A small-molecule ligand and the protein it binds are described below.
Small molecule (SMILES): CC(=O)N[C@@H]1[C@@H](O)[C@H](O)[C@@H](CO)O[C@H]1O

Sequence of chain 1.B:
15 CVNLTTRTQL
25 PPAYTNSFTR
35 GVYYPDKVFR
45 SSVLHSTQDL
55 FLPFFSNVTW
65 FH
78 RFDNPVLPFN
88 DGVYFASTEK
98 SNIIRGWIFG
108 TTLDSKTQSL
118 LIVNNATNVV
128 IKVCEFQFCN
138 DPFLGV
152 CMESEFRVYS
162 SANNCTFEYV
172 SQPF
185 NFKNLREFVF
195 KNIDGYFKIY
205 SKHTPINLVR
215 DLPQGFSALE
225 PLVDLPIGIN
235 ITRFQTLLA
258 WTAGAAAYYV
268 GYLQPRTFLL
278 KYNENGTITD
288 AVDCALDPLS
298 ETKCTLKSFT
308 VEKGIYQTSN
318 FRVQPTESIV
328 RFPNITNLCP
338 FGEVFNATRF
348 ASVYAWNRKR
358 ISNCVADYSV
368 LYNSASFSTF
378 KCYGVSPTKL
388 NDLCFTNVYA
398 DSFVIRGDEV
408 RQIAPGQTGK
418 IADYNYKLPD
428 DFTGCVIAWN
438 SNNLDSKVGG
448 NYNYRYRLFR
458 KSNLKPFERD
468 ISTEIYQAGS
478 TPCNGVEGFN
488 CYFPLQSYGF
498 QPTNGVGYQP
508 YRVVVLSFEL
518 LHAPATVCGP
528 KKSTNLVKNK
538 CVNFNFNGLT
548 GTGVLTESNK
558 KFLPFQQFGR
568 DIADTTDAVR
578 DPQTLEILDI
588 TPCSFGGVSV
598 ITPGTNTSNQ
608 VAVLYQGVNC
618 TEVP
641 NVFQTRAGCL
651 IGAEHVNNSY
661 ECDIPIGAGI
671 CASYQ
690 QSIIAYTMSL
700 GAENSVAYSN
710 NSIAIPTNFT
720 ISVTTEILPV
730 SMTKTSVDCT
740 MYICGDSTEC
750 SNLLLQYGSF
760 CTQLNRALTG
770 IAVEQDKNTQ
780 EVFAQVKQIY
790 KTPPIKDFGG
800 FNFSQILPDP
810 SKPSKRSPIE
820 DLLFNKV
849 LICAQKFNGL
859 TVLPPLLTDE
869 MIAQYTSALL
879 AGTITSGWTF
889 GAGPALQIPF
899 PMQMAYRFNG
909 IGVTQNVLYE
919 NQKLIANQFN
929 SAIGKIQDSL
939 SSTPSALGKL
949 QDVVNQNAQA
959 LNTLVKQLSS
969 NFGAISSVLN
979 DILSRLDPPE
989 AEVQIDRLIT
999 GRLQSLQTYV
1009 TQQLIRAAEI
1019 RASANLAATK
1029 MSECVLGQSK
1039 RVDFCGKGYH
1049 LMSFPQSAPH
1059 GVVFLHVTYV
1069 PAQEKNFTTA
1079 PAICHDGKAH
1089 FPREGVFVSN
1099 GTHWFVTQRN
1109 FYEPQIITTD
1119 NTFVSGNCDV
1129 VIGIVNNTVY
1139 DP

Binding-site contacts:
Ligand atom C7 contacts residue ASN61 of chain 1.B at 3.3 Å.
Ligand atom N2 contacts residue TYR28 of chain 1.B at 3.9 Å.
Ligand atom C3 contacts residue ASN61 of chain 1.B at 3.8 Å.
Ligand atom C6 contacts residue TYR28 of chain 1.B at 4.3 Å (hydrophobic).
Ligand atom C3 contacts residue TYR28 of chain 1.B at 4.2 Å (hydrophobic).
Ligand atom O5 contacts residue TYR28 of chain 1.B at 4.0 Å.
Ligand atom C8 contacts residue THR29 of chain 1.B at 4.3 Å.
Ligand atom C1 contacts residue ASN61 of chain 1.B at 1.4 Å.
Ligand atom N2 contacts residue ASN61 of chain 1.B at 2.9 Å (h-bond).
Ligand atom C8 contacts residue ASN61 of chain 1.B at 4.2 Å.
Ligand atom C2 contacts residue ASN61 of chain 1.B at 2.5 Å.
Ligand atom C1 contacts residue TYR28 of chain 1.B at 3.6 Å (hydrophobic).
Ligand atom O5 contacts residue ASN61 of chain 1.B at 2.4 Å (h-bond).
Ligand atom C2 contacts residue TYR28 of chain 1.B at 4.3 Å (hydrophobic).
Ligand atom C5 contacts residue ASN61 of chain 1.B at 3.7 Å.
Ligand atom C5 contacts residue TYR28 of chain 1.B at 3.9 Å (hydrophobic).
Ligand atom C4 contacts residue ASN61 of chain 1.B at 4.2 Å.
Ligand atom O7 contacts residue ASN61 of chain 1.B at 3.3 Å (h-bond).